The small molecule below binds the protein below.
Small molecule (SMILES): Nc1ncnc2[nH]cnc12

Binding-site contacts:
Ligand atom C8 contacts residue GOL1 of chain 1.L at 3.7 Å.
Ligand atom C4 contacts residue VAL225 of chain 1.C at 4.0 Å (hydrophobic).
Ligand atom C2 contacts residue MET227 of chain 1.C at 3.8 Å (hydrophobic).
Ligand atom N1 contacts residue PHE208 of chain 1.C at 3.8 Å.
Ligand atom N6 contacts residue GLY111 of chain 1.C at 3.6 Å.
Ligand atom C6 contacts residue GLY111 of chain 1.C at 3.7 Å.
Ligand atom N7 contacts residue THR250 of chain 1.C at 3.5 Å (h-bond).
Ligand atom N1 contacts residue VAL225 of chain 1.C at 3.8 Å.
Ligand atom C4 contacts residue PHE208 of chain 1.C at 4.0 Å (hydrophobic).
Ligand atom C8 contacts residue VAL267 of chain 1.C at 3.8 Å (hydrophobic).
Ligand atom C5 contacts residue GLY111 of chain 1.C at 3.5 Å.
Ligand atom N9 contacts residue CYS110 of chain 1.C at 3.6 Å.
Ligand atom N6 contacts residue VAL262 of chain 1.C at 3.8 Å.
Ligand atom N3 contacts residue VAL225 of chain 1.C at 3.9 Å.
Ligand atom C8 contacts residue THR250 of chain 1.C at 3.4 Å.
Ligand atom N3 contacts residue ASN226 of chain 1.C at 3.7 Å.
Ligand atom C6 contacts residue ASP251 of chain 1.C at 3.9 Å.
Ligand atom C5 contacts residue PHE208 of chain 1.C at 3.9 Å (hydrophobic).
Ligand atom N6 contacts residue ASP253 of chain 1.C at 3.0 Å (salt-bridge).
Ligand atom C4 contacts residue GOL1 of chain 1.L at 4.0 Å.
Ligand atom N7 contacts residue GLY111 of chain 1.C at 3.4 Å (h-bond).
Ligand atom C5 contacts residue CYS110 of chain 1.C at 3.7 Å (hydrophobic).
Ligand atom C8 contacts residue ASP251 of chain 1.C at 3.6 Å.
Ligand atom C6 contacts residue ASP253 of chain 1.C at 4.0 Å.
Ligand atom C8 contacts residue CYS110 of chain 1.C at 3.4 Å (hydrophobic).
Ligand atom N6 contacts residue VAL225 of chain 1.C at 4.0 Å.
Ligand atom C5 contacts residue ASP251 of chain 1.C at 3.9 Å.
Ligand atom C2 contacts residue ASN226 of chain 1.C at 3.9 Å.
Ligand atom C8 contacts residue ALA109 of chain 1.C at 3.7 Å (hydrophobic).
Ligand atom N3 contacts residue MET227 of chain 1.C at 3.7 Å.
Ligand atom N9 contacts residue ALA109 of chain 1.C at 3.4 Å (h-bond).
Ligand atom C6 contacts residue VAL225 of chain 1.C at 3.9 Å (hydrophobic).
Ligand atom C2 contacts residue VAL225 of chain 1.C at 3.7 Å (hydrophobic).
Ligand atom C4 contacts residue CYS110 of chain 1.C at 4.0 Å (hydrophobic).
Ligand atom N6 contacts residue ASP251 of chain 1.C at 3.0 Å (salt-bridge).
Ligand atom N9 contacts residue GOL1 of chain 1.L at 3.0 Å (h-bond).
Ligand atom N7 contacts residue CYS110 of chain 1.C at 3.3 Å.
Ligand atom N7 contacts residue VAL267 of chain 1.C at 3.9 Å.
Ligand atom C6 contacts residue PHE208 of chain 1.C at 3.9 Å (hydrophobic).
Ligand atom N7 contacts residue ASP251 of chain 1.C at 2.8 Å (salt-bridge).

Sequence of chain 1.C:
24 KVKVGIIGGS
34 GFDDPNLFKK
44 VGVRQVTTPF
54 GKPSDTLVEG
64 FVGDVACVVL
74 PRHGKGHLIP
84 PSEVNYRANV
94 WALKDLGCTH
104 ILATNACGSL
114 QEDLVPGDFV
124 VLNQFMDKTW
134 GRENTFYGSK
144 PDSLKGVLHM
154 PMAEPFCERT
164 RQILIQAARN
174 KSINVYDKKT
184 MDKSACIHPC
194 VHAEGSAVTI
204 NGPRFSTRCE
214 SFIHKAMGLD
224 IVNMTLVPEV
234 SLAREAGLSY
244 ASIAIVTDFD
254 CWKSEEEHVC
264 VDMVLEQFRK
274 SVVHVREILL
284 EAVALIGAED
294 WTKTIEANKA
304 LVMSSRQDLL